The small molecule below binds the protein below.
Small molecule (SMILES): CC(=O)N[C@H]1[C@H](O[C@H]2[C@H](O)[C@@H](NC(C)=O)CO[C@@H]2CO)O[C@H](CO)[C@@H](O[C@@H]2O[C@H](CO[C@H]3O[C@H](CO)[C@@H](O)[C@H](O)[C@@H]3O)[C@@H](O)[C@H](O[C@H]3O[C@H](CO)[C@@H](O)[C@H](O)[C@@H]3O)[C@@H]2O)[C@@H]1O

Binding-site contacts:
Ligand atom O6 contacts residue GLY194 of chain 1.A at 3.4 Å.
Ligand atom C1 contacts residue GLU193 of chain 1.A at 4.0 Å.
Ligand atom C5 contacts residue ASN34 of chain 1.A at 3.7 Å.
Ligand atom O2 contacts residue GLU193 of chain 1.A at 2.4 Å (salt-bridge).
Ligand atom C1 contacts residue ASN34 of chain 1.A at 1.5 Å.
Ligand atom C8 contacts residue GLU174 of chain 1.A at 2.9 Å.
Ligand atom O6 contacts residue THR37 of chain 1.A at 3.7 Å.
Ligand atom C7 contacts residue HIS32 of chain 1.A at 4.4 Å.
Ligand atom C3 contacts residue ASN34 of chain 1.A at 4.0 Å.
Ligand atom N2 contacts residue GLU174 of chain 1.A at 3.0 Å (salt-bridge).
Ligand atom O5 contacts residue THR37 of chain 1.A at 4.5 Å.
Ligand atom C7 contacts residue ASN34 of chain 1.A at 3.5 Å.
Ligand atom C8 contacts residue ALA33 of chain 1.A at 4.1 Å (hydrophobic).
Ligand atom C4 contacts residue GLU193 of chain 1.A at 3.9 Å.
Ligand atom C3 contacts residue GLU174 of chain 1.A at 4.0 Å.
Ligand atom C2 contacts residue GLU193 of chain 1.A at 3.8 Å.
Ligand atom O7 contacts residue ASN34 of chain 1.A at 3.1 Å (h-bond).
Ligand atom C6 contacts residue GLU193 of chain 1.A at 4.0 Å.
Ligand atom C2 contacts residue GLU174 of chain 1.A at 4.0 Å.
Ligand atom O5 contacts residue GLU193 of chain 1.A at 3.5 Å.
Ligand atom O7 contacts residue HIS32 of chain 1.A at 3.3 Å (h-bond).
Ligand atom O5 contacts residue ASN34 of chain 1.A at 2.3 Å (h-bond).
Ligand atom O6 contacts residue GLU193 of chain 1.A at 3.1 Å (salt-bridge).
Ligand atom C8 contacts residue ARG173 of chain 1.A at 3.8 Å.
Ligand atom C5 contacts residue GLU193 of chain 1.A at 4.3 Å.
Ligand atom O3 contacts residue GLU174 of chain 1.A at 4.5 Å.
Ligand atom O7 contacts residue ALA33 of chain 1.A at 3.7 Å.
Ligand atom C7 contacts residue ALA33 of chain 1.A at 4.2 Å (hydrophobic).
Ligand atom C6 contacts residue GLU193 of chain 1.A at 4.2 Å.
Ligand atom C6 contacts residue GLY194 of chain 1.A at 3.7 Å.
Ligand atom O3 contacts residue LEU195 of chain 1.A at 4.1 Å.
Ligand atom C4 contacts residue ASN34 of chain 1.A at 4.4 Å.
Ligand atom N2 contacts residue ASN34 of chain 1.A at 3.3 Å (h-bond).
Ligand atom C7 contacts residue GLU174 of chain 1.A at 3.6 Å.
Ligand atom C2 contacts residue ASN34 of chain 1.A at 2.7 Å.

Sequence of chain 1.A:
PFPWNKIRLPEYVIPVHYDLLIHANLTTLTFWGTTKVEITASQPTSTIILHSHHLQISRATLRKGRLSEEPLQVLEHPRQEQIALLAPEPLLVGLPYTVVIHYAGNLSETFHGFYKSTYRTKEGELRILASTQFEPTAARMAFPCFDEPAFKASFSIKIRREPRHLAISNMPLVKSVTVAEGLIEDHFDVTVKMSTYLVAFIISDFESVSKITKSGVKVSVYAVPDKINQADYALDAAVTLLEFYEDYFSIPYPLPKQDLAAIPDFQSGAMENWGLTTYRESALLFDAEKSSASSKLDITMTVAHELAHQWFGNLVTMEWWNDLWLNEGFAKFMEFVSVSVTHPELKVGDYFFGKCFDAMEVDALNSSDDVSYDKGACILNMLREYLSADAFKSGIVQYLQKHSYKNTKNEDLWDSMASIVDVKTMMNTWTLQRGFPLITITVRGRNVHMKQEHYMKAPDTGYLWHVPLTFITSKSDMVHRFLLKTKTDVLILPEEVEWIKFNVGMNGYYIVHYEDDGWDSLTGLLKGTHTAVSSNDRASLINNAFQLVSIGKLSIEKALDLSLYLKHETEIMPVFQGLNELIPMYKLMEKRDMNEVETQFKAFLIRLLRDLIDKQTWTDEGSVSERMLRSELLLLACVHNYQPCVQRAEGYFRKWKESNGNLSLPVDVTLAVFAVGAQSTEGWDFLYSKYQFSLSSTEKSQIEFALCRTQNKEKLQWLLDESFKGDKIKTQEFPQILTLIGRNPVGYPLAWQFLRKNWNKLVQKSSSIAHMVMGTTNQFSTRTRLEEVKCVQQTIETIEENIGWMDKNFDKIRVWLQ